Binding-site contacts:
Ligand atom C1 contacts residue GLY410 of chain 1.A at 3.9 Å.
Ligand atom O3 contacts residue HIS364 of chain 1.A at 3.1 Å (h-bond).
Ligand atom O5 contacts residue LEU263 of chain 1.A at 4.0 Å.
Ligand atom O4 contacts residue FAD1 of chain 1.E at 3.5 Å (h-bond).
Ligand atom C1 contacts residue ARG408 of chain 1.A at 3.3 Å.
Ligand atom O2 contacts residue ARG297 of chain 1.A at 3.4 Å (salt-bridge).
Ligand atom O4 contacts residue GLY62 of chain 1.A at 2.9 Å (h-bond).
Ligand atom O1 contacts residue FAD1 of chain 1.E at 3.4 Å.
Ligand atom C4 contacts residue LEU263 of chain 1.A at 3.8 Å (hydrophobic).
Ligand atom C4 contacts residue HIS253 of chain 1.A at 3.7 Å.
Ligand atom O2 contacts residue FAD1 of chain 1.E at 3.0 Å.
Ligand atom C4 contacts residue GLU266 of chain 1.A at 3.3 Å.
Ligand atom O5 contacts residue ARG297 of chain 1.A at 3.5 Å (salt-bridge).
Ligand atom O5 contacts residue THR265 of chain 1.A at 3.3 Å.
Ligand atom O5 contacts residue HIS253 of chain 1.A at 2.7 Å (h-bond).
Ligand atom O3 contacts residue LEU263 of chain 1.A at 3.2 Å.
Ligand atom C4 contacts residue THR265 of chain 1.A at 3.5 Å.
Ligand atom O2 contacts residue GLY410 of chain 1.A at 3.4 Å.
Ligand atom O1 contacts residue ARG408 of chain 1.A at 2.5 Å (salt-bridge).
Ligand atom C3 contacts residue ARG297 of chain 1.A at 2.8 Å.
Ligand atom C2 contacts residue FAD1 of chain 1.E at 3.8 Å.
Ligand atom O4 contacts residue GLU266 of chain 1.A at 3.5 Å (salt-bridge).
Ligand atom O4 contacts residue PHE130 of chain 1.A at 3.9 Å.
Ligand atom O2 contacts residue ALA411 of chain 1.A at 2.6 Å (h-bond).
Ligand atom O3 contacts residue ARG297 of chain 1.A at 3.6 Å (salt-bridge).
Ligand atom C2 contacts residue ARG297 of chain 1.A at 2.0 Å.
Ligand atom C3 contacts residue LEU263 of chain 1.A at 3.9 Å (hydrophobic).
Ligand atom O1 contacts residue HIS364 of chain 1.A at 3.0 Å (h-bond).
Ligand atom O5 contacts residue GLU266 of chain 1.A at 2.4 Å (salt-bridge).
Ligand atom O1 contacts residue ARG297 of chain 1.A at 2.7 Å (salt-bridge).
Ligand atom O3 contacts residue FAD1 of chain 1.E at 2.9 Å (h-bond).
Ligand atom C4 contacts residue ARG297 of chain 1.A at 3.5 Å.
Ligand atom C1 contacts residue FAD1 of chain 1.E at 3.5 Å.
Ligand atom C3 contacts residue HIS253 of chain 1.A at 3.9 Å.
Ligand atom O2 contacts residue ARG408 of chain 1.A at 2.6 Å (salt-bridge).
Ligand atom C3 contacts residue FAD1 of chain 1.E at 3.6 Å.
Ligand atom C1 contacts residue ALA411 of chain 1.A at 3.7 Å (hydrophobic).
Ligand atom O4 contacts residue THR265 of chain 1.A at 2.6 Å (h-bond).
Ligand atom C1 contacts residue ARG297 of chain 1.A at 2.6 Å.
Ligand atom C2 contacts residue PHE130 of chain 1.A at 3.8 Å (hydrophobic).

The protein below binds the small molecule below.
Small molecule (SMILES): O=C([O-])CC(=O)C(=O)O

Sequence of chain 1.A:
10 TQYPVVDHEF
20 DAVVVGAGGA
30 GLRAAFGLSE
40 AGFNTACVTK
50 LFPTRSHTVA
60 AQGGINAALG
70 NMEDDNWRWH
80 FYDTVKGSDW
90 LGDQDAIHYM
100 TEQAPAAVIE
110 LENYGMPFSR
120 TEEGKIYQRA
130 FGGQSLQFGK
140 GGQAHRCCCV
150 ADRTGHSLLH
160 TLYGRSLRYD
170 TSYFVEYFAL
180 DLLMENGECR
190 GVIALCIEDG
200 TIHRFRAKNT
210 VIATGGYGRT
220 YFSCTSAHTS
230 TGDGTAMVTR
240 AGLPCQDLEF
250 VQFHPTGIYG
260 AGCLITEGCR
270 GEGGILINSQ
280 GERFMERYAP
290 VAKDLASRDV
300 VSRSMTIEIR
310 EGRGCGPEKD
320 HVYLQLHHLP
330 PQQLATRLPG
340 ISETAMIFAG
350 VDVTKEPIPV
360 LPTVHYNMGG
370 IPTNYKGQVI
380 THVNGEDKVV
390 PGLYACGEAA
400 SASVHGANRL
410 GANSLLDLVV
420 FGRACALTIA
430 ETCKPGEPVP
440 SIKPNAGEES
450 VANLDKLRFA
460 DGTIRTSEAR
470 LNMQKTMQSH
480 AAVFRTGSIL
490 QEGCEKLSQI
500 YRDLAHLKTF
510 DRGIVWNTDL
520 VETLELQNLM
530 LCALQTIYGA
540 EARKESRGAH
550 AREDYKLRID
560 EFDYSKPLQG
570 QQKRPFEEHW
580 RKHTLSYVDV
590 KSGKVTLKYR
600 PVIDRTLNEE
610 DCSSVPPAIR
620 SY